Binding-site contacts:
Ligand atom N3 contacts residue VAL107 of chain 5.C at 2.9 Å.
Ligand atom C4 contacts residue LEU114 of chain 5.C at 2.8 Å (hydrophobic).
Ligand atom O4 contacts residue GLY113 of chain 5.C at 2.0 Å.
Ligand atom C5 contacts residue GLY112 of chain 5.C at 2.6 Å.
Ligand atom N1 contacts residue GLY113 of chain 5.C at 2.8 Å.
Ligand atom C6 contacts residue VAL94 of chain 5.C at 1.8 Å (hydrophobic).
Ligand atom O4' contacts residue VAL94 of chain 5.C at 2.7 Å.
Ligand atom O5' contacts residue ASN133 of chain 5.C at 2.9 Å (h-bond).
Ligand atom C6 contacts residue GLY113 of chain 5.C at 1.8 Å.
Ligand atom N1 contacts residue VAL94 of chain 5.C at 1.9 Å.
Ligand atom O3' contacts residue GLU131 of chain 5.C at 2.8 Å (salt-bridge).
Ligand atom O2' contacts residue TRP95 of chain 5.C at 2.5 Å.
Ligand atom O2 contacts residue LEU93 of chain 5.C at 1.9 Å (h-bond).
Ligand atom C1' contacts residue TRP95 of chain 5.C at 2.4 Å (hydrophobic).
Ligand atom C4' contacts residue TRP95 of chain 5.C at 3.0 Å (hydrophobic).
Ligand atom C5 contacts residue VAL94 of chain 5.C at 2.5 Å (hydrophobic).
Ligand atom C2 contacts residue VAL94 of chain 5.C at 1.7 Å (hydrophobic).
Ligand atom C2 contacts residue LEU93 of chain 5.C at 2.0 Å (hydrophobic).
Ligand atom C2 contacts residue GLY113 of chain 5.C at 2.8 Å.
Ligand atom C4 contacts residue LEU93 of chain 5.C at 2.9 Å (hydrophobic).
Ligand atom O4 contacts residue LEU114 of chain 5.C at 2.8 Å (h-bond).
Ligand atom C4 contacts residue VAL94 of chain 5.C at 2.8 Å (hydrophobic).
Ligand atom N3 contacts residue LEU93 of chain 5.C at 1.6 Å (h-bond).
Ligand atom C1' contacts residue VAL94 of chain 5.C at 2.6 Å (hydrophobic).
Ligand atom C6 contacts residue GLY112 of chain 5.C at 2.2 Å.
Ligand atom N3 contacts residue GLY113 of chain 5.C at 2.1 Å.
Ligand atom OP1 contacts residue ASN136 of chain 5.C at 2.4 Å (h-bond).
Ligand atom C5 contacts residue GLY113 of chain 5.C at 1.2 Å.
Ligand atom C4 contacts residue GLY113 of chain 5.C at 1.2 Å.
Ligand atom O4 contacts residue GLU131 of chain 5.C at 2.6 Å (salt-bridge).
Ligand atom N3 contacts residue LEU114 of chain 5.C at 2.9 Å (h-bond).
Ligand atom OP2 contacts residue ASN133 of chain 5.C at 2.5 Å.
Ligand atom O2 contacts residue VAL94 of chain 5.C at 1.5 Å.
Ligand atom N3 contacts residue VAL94 of chain 5.C at 2.3 Å.
Ligand atom C5 contacts residue THR110 of chain 5.C at 2.9 Å.
Ligand atom C6 contacts residue TYR111 of chain 5.C at 3.1 Å (hydrophobic).
Ligand atom O4 contacts residue VAL107 of chain 5.C at 1.8 Å.
Ligand atom N1 contacts residue GLY112 of chain 5.C at 2.9 Å (h-bond).
Ligand atom C4 contacts residue VAL107 of chain 5.C at 2.6 Å (hydrophobic).
Ligand atom O4' contacts residue TRP95 of chain 5.C at 2.8 Å (h-bond).

Sequence of chain 5.D:
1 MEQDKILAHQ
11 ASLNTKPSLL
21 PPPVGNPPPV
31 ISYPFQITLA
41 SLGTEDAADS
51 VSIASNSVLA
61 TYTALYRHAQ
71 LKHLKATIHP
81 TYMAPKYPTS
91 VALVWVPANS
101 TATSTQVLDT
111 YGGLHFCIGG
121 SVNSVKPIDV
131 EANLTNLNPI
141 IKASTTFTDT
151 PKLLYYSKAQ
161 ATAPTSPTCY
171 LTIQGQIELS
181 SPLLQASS

Sequence of chain 5.C:
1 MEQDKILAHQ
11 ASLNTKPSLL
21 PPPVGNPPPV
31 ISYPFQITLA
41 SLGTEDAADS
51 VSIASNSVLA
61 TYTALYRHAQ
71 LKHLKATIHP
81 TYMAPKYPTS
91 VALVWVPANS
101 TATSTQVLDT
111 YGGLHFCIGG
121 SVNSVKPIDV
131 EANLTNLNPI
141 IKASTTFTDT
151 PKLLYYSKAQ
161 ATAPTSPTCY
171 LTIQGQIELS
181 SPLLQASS

Sequence of chain 6.C:
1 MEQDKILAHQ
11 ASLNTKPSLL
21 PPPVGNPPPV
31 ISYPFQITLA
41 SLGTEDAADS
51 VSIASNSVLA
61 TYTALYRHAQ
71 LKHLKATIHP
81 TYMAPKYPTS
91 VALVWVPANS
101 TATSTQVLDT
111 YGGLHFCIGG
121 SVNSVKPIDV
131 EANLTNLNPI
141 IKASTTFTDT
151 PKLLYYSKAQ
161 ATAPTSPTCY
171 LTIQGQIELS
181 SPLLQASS

A small-molecule ligand and the protein it binds are described below.
Small molecule (SMILES): O=c1ccn([C@@H]2O[C@H](CO[P](=O)(O)O[C@H]3[C@@H](O)[C@H](n4ccc(=O)[nH]c4=O)O[C@@H]3COP(=O)(O)O)[C@@H](O)[C@H]2O)c(=O)[nH]1